Binding-site contacts:
Ligand atom C10 contacts residue LYS130 of chain 1.A at 3.7 Å.
Ligand atom N5 contacts residue VAL132 of chain 1.A at 2.8 Å (h-bond).
Ligand atom C11 contacts residue VAL132 of chain 1.A at 3.5 Å (hydrophobic).
Ligand atom C8 contacts residue ASP187 of chain 1.A at 4.0 Å.
Ligand atom C7 contacts residue TRP150 of chain 1.A at 4.0 Å (hydrophobic).
Ligand atom N2 contacts residue ASP187 of chain 1.A at 3.2 Å (salt-bridge).
Ligand atom C9 contacts residue HIS180 of chain 1.A at 3.5 Å.
Ligand atom O8 contacts residue TRP150 of chain 1.A at 3.5 Å.
Ligand atom C3 contacts residue LYS219 of chain 1.A at 3.9 Å.
Ligand atom O8 contacts residue GLN223 of chain 1.A at 3.4 Å (h-bond).
Ligand atom O8 contacts residue TYR91 of chain 1.A at 2.9 Å (h-bond).
Ligand atom C8 contacts residue SER190 of chain 1.A at 3.4 Å.
Ligand atom C9 contacts residue LEU191 of chain 1.A at 3.8 Å (hydrophobic).
Ligand atom C1 contacts residue THR133 of chain 1.A at 3.8 Å.
Ligand atom C4 contacts residue VAL132 of chain 1.A at 3.6 Å (hydrophobic).
Ligand atom O1B contacts residue THR133 of chain 1.A at 3.8 Å.
Ligand atom C4 contacts residue GLY222 of chain 1.A at 3.9 Å.
Ligand atom C2 contacts residue ASP187 of chain 1.A at 4.0 Å.
Ligand atom O1B contacts residue ALA134 of chain 1.A at 3.2 Å (h-bond).
Ligand atom O3 contacts residue LYS219 of chain 1.A at 2.7 Å (salt-bridge).
Ligand atom C10 contacts residue VAL132 of chain 1.A at 3.6 Å (hydrophobic).
Ligand atom C8 contacts residue LEU191 of chain 1.A at 4.0 Å (hydrophobic).
Ligand atom O1A contacts residue ALA134 of chain 1.A at 3.6 Å.
Ligand atom C1 contacts residue ALA134 of chain 1.A at 3.8 Å (hydrophobic).
Ligand atom O4 contacts residue GLY222 of chain 1.A at 2.9 Å (h-bond).
Ligand atom C8 contacts residue TYR91 of chain 1.A at 3.8 Å (hydrophobic).
Ligand atom C11 contacts residue TRP150 of chain 1.A at 3.6 Å (hydrophobic).
Ligand atom O1A contacts residue THR133 of chain 1.A at 2.7 Å (h-bond).
Ligand atom C3 contacts residue ASP187 of chain 1.A at 3.9 Å.
Ligand atom O9 contacts residue PRO183 of chain 1.A at 3.9 Å.
Ligand atom C11 contacts residue GLY131 of chain 1.A at 3.7 Å.
Ligand atom O1A contacts residue GLN223 of chain 1.A at 3.3 Å (h-bond).
Ligand atom C9 contacts residue TYR91 of chain 1.A at 3.7 Å (hydrophobic).
Ligand atom C5 contacts residue VAL132 of chain 1.A at 3.7 Å (hydrophobic).
Ligand atom O9 contacts residue TYR91 of chain 1.A at 3.0 Å (h-bond).
Ligand atom O9 contacts residue HIS180 of chain 1.A at 3.3 Å (h-bond).
Ligand atom O10 contacts residue LEU191 of chain 1.A at 3.1 Å.
Ligand atom C10 contacts residue TRP150 of chain 1.A at 3.9 Å (hydrophobic).
Ligand atom O4 contacts residue VAL132 of chain 1.A at 4.0 Å.
Ligand atom C11 contacts residue LYS130 of chain 1.A at 3.0 Å.

A small-molecule ligand and the protein it binds are described below.
Small molecule (SMILES): CC(=O)N[C@H]1[C@H]([C@H](O)[C@H](O)CO)O[C@@](OC[C@H]2O[C@@H](O[C@H]3[C@H](O)[C@@H](NC(C)=O)CO[C@@H]3CO)[C@H](O)[C@@H](O)[C@H]2O)(C(=O)O)C[C@@H]1O

Sequence of chain 1.A:
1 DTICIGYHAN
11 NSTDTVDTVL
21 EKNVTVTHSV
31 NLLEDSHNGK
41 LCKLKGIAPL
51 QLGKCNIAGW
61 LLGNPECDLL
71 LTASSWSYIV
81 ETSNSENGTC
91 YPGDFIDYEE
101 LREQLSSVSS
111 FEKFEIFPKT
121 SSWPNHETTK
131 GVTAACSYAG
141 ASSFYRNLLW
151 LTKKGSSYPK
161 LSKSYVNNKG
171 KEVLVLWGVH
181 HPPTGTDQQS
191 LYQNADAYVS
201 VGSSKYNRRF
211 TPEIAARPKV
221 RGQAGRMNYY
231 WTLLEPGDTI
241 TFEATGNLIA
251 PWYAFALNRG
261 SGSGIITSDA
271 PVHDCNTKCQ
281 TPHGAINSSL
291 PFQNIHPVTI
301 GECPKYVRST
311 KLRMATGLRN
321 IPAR